A protein and the small-molecule ligand that binds it are described below.
Small molecule (SMILES): Nc1ccn([C@@H]2O[C@H](CO[P](=O)(O)O[C@H]3[C@@H](O)[C@H](n4cnc5c(=O)nc(N)[nH]c54)O[C@@H]3CO[P](=O)(O)O[C@H]3[C@@H](O)[C@H](n4ccc(N)nc4=O)O[C@@H]3CO[P](=O)(O)O[C@H]3[C@@H](O)[C@H](n4cnc5c(=O)nc(N)[nH]c54)O[C@@H]3CO[P](=O)(O)O[C@H]3[C@@H](O)[C@H](n4ccc(N)nc4=O)O[C@@H]3COP(=O)=O)[C@@H](O[P](=O)(O)OC[C@H]3O[C@@H](n4cnc5c(=O)nc(N)[nH]c54)[C@H](O)[C@@H]3O)[C@H]2O)c(=O)n1

Binding-site contacts:
Ligand atom O2' contacts residue ARG38 of chain 1.D at 3.2 Å.
Ligand atom OP1 contacts residue LYS33 of chain 1.D at 3.0 Å (salt-bridge).
Ligand atom O2 contacts residue C2 of chain 1.A at 3.4 Å (h-bond).
Ligand atom OP1 contacts residue TYR41 of chain 1.D at 2.6 Å (h-bond).
Ligand atom O2' contacts residue NA1 of chain 1.E at 2.5 Å (h-bond).
Ligand atom N4 contacts residue G7 of chain 1.A at 3.1 Å (h-bond).
Ligand atom O2 contacts residue G5 of chain 1.A at 2.8 Å (h-bond).
Ligand atom N2 contacts residue C6 of chain 1.A at 2.8 Å (h-bond).
Ligand atom C2 contacts residue NA1 of chain 1.F at 3.5 Å.
Ligand atom N3 contacts residue G3 of chain 1.A at 2.9 Å (h-bond).
Ligand atom N1 contacts residue C6 of chain 1.A at 2.9 Å (h-bond).
Ligand atom N1 contacts residue C2 of chain 1.A at 2.9 Å (h-bond).
Ligand atom OP1 contacts residue THR55 of chain 1.D at 3.2 Å.
Ligand atom O4' contacts residue THR55 of chain 1.D at 3.2 Å (h-bond).
Ligand atom N1 contacts residue C4 of chain 1.A at 3.0 Å (h-bond).
Ligand atom O6 contacts residue C2 of chain 1.A at 2.9 Å (h-bond).
Ligand atom O2 contacts residue NA1 of chain 1.E at 2.6 Å (h-bond).
Ligand atom O5' contacts residue ASN37 of chain 1.D at 3.5 Å.
Ligand atom N3 contacts residue G7 of chain 1.A at 3.1 Å (h-bond).
Ligand atom N4 contacts residue C6 of chain 1.A at 3.4 Å.
Ligand atom C2 contacts residue C2 of chain 1.A at 3.4 Å.
Ligand atom O6 contacts residue C4 of chain 1.A at 3.0 Å (h-bond).
Ligand atom N2 contacts residue C2 of chain 1.A at 2.7 Å (h-bond).
Ligand atom OP1 contacts residue PRO56 of chain 1.D at 3.5 Å.
Ligand atom N3 contacts residue C6 of chain 1.A at 3.5 Å (h-bond).
Ligand atom OP1 contacts residue NA1 of chain 1.G at 2.5 Å (h-bond).
Ligand atom O6 contacts residue C6 of chain 1.A at 2.9 Å (h-bond).
Ligand atom O2 contacts residue NA1 of chain 1.F at 2.5 Å (h-bond).
Ligand atom O2' contacts residue NA1 of chain 1.F at 2.4 Å (h-bond).
Ligand atom O2 contacts residue G3 of chain 1.A at 2.8 Å (h-bond).
Ligand atom O5' contacts residue THR55 of chain 1.D at 3.5 Å.
Ligand atom N4 contacts residue G5 of chain 1.A at 2.9 Å (h-bond).
Ligand atom C4 contacts residue C4 of chain 1.A at 3.5 Å.
Ligand atom N2 contacts residue C4 of chain 1.A at 2.7 Å (h-bond).
Ligand atom O2 contacts residue G7 of chain 1.A at 2.9 Å (h-bond).
Ligand atom C4 contacts residue C6 of chain 1.A at 3.4 Å.
Ligand atom N3 contacts residue G5 of chain 1.A at 3.0 Å (h-bond).
Ligand atom OP2 contacts residue LYS34 of chain 1.D at 2.9 Å (salt-bridge).
Ligand atom N4 contacts residue G3 of chain 1.A at 2.7 Å (h-bond).
Ligand atom OP1 contacts residue ASN37 of chain 1.D at 2.8 Å (h-bond).

Sequence of chain 1.D:
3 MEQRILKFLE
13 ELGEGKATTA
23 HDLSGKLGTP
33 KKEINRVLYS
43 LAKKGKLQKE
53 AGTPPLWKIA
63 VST